Binding-site contacts:
Ligand atom O contacts residue PHE85 of chain 1.B at 3.5 Å.
Ligand atom NH1 contacts residue ASP32 of chain 1.B at 3.1 Å (salt-bridge).
Ligand atom O contacts residue ALA86 of chain 1.B at 2.7 Å (h-bond).
Ligand atom CG contacts residue LYS84 of chain 1.B at 3.5 Å.
Ligand atom OG contacts residue ASP32 of chain 1.B at 3.4 Å (salt-bridge).
Ligand atom N contacts residue ASP32 of chain 1.B at 2.8 Å (salt-bridge).
Ligand atom OG1 contacts residue ARG83 of chain 1.B at 3.5 Å (salt-bridge).
Ligand atom NH2 contacts residue GLU25 of chain 1.B at 2.9 Å (salt-bridge).
Ligand atom CB contacts residue ALA86 of chain 1.B at 3.7 Å (hydrophobic).
Ligand atom OD1 contacts residue LYS84 of chain 1.B at 3.6 Å (salt-bridge).
Ligand atom CD contacts residue PHE85 of chain 1.B at 3.4 Å (hydrophobic).
Ligand atom OG1 contacts residue LYS39 of chain 1.B at 2.9 Å (salt-bridge).
Ligand atom CA contacts residue ARG83 of chain 1.B at 3.6 Å.
Ligand atom N contacts residue LYS84 of chain 1.B at 3.2 Å (salt-bridge).
Ligand atom OD1 contacts residue ARG83 of chain 1.B at 2.8 Å (salt-bridge).
Ligand atom CZ2 contacts residue MET14 of chain 1.B at 3.7 Å (hydrophobic).
Ligand atom CB contacts residue GLU36 of chain 1.B at 3.7 Å.
Ligand atom CZ contacts residue GLU28 of chain 1.B at 3.7 Å.
Ligand atom CB contacts residue ASP32 of chain 1.B at 3.7 Å.
Ligand atom CD1 contacts residue ASP32 of chain 1.B at 3.6 Å.
Ligand atom O contacts residue ARG83 of chain 1.B at 3.7 Å.
Ligand atom CG contacts residue ASP32 of chain 1.B at 3.7 Å.
Ligand atom CG2 contacts residue GLU36 of chain 1.B at 3.5 Å.
Ligand atom OG1 contacts residue GLU36 of chain 1.B at 2.9 Å (salt-bridge).
Ligand atom C contacts residue ALA86 of chain 1.B at 3.7 Å (hydrophobic).
Ligand atom CA contacts residue ASP32 of chain 1.B at 3.5 Å.
Ligand atom OD2 contacts residue LYS84 of chain 1.B at 3.1 Å (salt-bridge).
Ligand atom NE1 contacts residue GLU36 of chain 1.B at 3.2 Å.
Ligand atom C contacts residue ASP32 of chain 1.B at 3.6 Å.
Ligand atom CD1 contacts residue GLU36 of chain 1.B at 3.6 Å.
Ligand atom CE2 contacts residue PHE85 of chain 1.B at 3.5 Å (hydrophobic).
Ligand atom CH2 contacts residue MET14 of chain 1.B at 3.7 Å (hydrophobic).
Ligand atom NE1 contacts residue ASP32 of chain 1.B at 3.1 Å (salt-bridge).
Ligand atom CD2 contacts residue PHE85 of chain 1.B at 3.6 Å (hydrophobic).
Ligand atom O contacts residue ARG83 of chain 1.B at 2.9 Å (salt-bridge).
Ligand atom NE1 contacts residue PHE85 of chain 1.B at 3.6 Å.
Ligand atom NH2 contacts residue GLU28 of chain 1.B at 2.7 Å (salt-bridge).
Ligand atom CB contacts residue PHE85 of chain 1.B at 3.6 Å (hydrophobic).
Ligand atom CB contacts residue LYS39 of chain 1.B at 3.7 Å.
Ligand atom CE2 contacts residue GLU36 of chain 1.B at 3.5 Å.

Sequence of chain 1.B:
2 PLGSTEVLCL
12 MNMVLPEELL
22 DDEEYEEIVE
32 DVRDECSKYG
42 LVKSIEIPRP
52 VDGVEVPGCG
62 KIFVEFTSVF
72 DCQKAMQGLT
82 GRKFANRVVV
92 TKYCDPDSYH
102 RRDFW

A small-molecule ligand and the protein it binds are described below.
Small molecule (SMILES): C[C@H](N)C(=O)N[C@@H](CO)C(=O)N[C@@H](CCCNC(N)=[NH2+])C(=O)N[C@@H](Cc1c[nH]c2ccccc12)C(=O)N[C@@H](CC(=O)O)C(=O)N[C@@H](C)C(=O)N[C@H](C(=O)N1CCC[C@H]1C(=O)N[C@@H](C)C=O)[C@@H](C)O